Sequence of chain 1.A:
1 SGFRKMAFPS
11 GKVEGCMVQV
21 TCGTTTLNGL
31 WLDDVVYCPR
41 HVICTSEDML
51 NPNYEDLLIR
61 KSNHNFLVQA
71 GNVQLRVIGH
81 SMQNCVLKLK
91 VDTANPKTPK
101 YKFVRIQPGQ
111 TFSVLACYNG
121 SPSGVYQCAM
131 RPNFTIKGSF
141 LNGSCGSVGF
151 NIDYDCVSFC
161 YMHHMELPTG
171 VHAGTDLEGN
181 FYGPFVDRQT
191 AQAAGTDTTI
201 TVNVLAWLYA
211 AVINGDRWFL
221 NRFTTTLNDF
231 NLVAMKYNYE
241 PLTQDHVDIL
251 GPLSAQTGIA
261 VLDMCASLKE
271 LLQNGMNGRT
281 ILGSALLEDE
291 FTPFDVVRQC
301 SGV

A small-molecule ligand and the protein it binds are described below.
Small molecule (SMILES): COc1ccc(/C=C/C(=O)N[C@H](C(=O)N[C@@H](CC(C)C)C(=O)N[C@H](C=O)C[C@@H]2CCCNC2=O)C(C)C)cc1

Binding-site contacts:
Ligand atom C14 contacts residue HIS164 of chain 1.A at 3.4 Å.
Ligand atom C15 contacts residue HIS41 of chain 1.A at 3.7 Å.
Ligand atom C28 contacts residue THR190 of chain 1.A at 3.5 Å.
Ligand atom C06 contacts residue ASN142 of chain 1.A at 3.6 Å.
Ligand atom C04 contacts residue CYS145 of chain 1.A at 3.4 Å (hydrophobic).
Ligand atom C36 contacts residue THR190 of chain 1.A at 3.7 Å.
Ligand atom O01 contacts residue GLY143 of chain 1.A at 3.5 Å (h-bond).
Ligand atom N12 contacts residue CYS145 of chain 1.A at 3.0 Å (h-bond).
Ligand atom C18 contacts residue HIS41 of chain 1.A at 3.6 Å.
Ligand atom C10 contacts residue GLU166 of chain 1.A at 3.5 Å.
Ligand atom O37 contacts residue GLN189 of chain 1.A at 3.2 Å.
Ligand atom N09 contacts residue GLU166 of chain 1.A at 3.0 Å (salt-bridge).
Ligand atom C22 contacts residue GLU166 of chain 1.A at 3.8 Å.
Ligand atom C29 contacts residue THR190 of chain 1.A at 3.2 Å.
Ligand atom N09 contacts residue PHE140 of chain 1.A at 3.1 Å (h-bond).
Ligand atom C26 contacts residue GLU166 of chain 1.A at 3.7 Å.
Ligand atom C13 contacts residue HIS164 of chain 1.A at 3.7 Å.
Ligand atom C30 contacts residue PRO168 of chain 1.A at 3.4 Å (hydrophobic).
Ligand atom O11 contacts residue HIS163 of chain 1.A at 2.7 Å (h-bond).
Ligand atom C31 contacts residue ALA191 of chain 1.A at 3.6 Å (hydrophobic).
Ligand atom C21 contacts residue GLU166 of chain 1.A at 3.7 Å.
Ligand atom O01 contacts residue CYS145 of chain 1.A at 2.8 Å (h-bond).
Ligand atom O01 contacts residue SER144 of chain 1.A at 3.7 Å.
Ligand atom N25 contacts residue GLU166 of chain 1.A at 2.8 Å (salt-bridge).
Ligand atom C31 contacts residue GLN192 of chain 1.A at 3.0 Å.
Ligand atom C07 contacts residue LEU141 of chain 1.A at 3.7 Å (hydrophobic).
Ligand atom C02 contacts residue CYS145 of chain 1.A at 3.1 Å (hydrophobic).
Ligand atom C30 contacts residue THR190 of chain 1.A at 3.4 Å.
Ligand atom C07 contacts residue ASN142 of chain 1.A at 3.1 Å.
Ligand atom C30 contacts residue GLN192 of chain 1.A at 3.0 Å.
Ligand atom C03 contacts residue CYS145 of chain 1.A at 3.2 Å (hydrophobic).
Ligand atom O11 contacts residue GLU166 of chain 1.A at 3.7 Å.
Ligand atom N12 contacts residue HIS164 of chain 1.A at 3.1 Å (h-bond).
Ligand atom O11 contacts residue PHE140 of chain 1.A at 3.4 Å.
Ligand atom C27 contacts residue THR190 of chain 1.A at 3.7 Å.
Ligand atom C31 contacts residue PRO168 of chain 1.A at 3.8 Å (hydrophobic).
Ligand atom C29 contacts residue PRO168 of chain 1.A at 3.6 Å (hydrophobic).
Ligand atom C17 contacts residue ASP187 of chain 1.A at 3.7 Å.
Ligand atom O38 contacts residue GLU166 of chain 1.A at 2.7 Å (salt-bridge).
Ligand atom O38 contacts residue MET165 of chain 1.A at 3.2 Å.

Sequence of chain 2.A:
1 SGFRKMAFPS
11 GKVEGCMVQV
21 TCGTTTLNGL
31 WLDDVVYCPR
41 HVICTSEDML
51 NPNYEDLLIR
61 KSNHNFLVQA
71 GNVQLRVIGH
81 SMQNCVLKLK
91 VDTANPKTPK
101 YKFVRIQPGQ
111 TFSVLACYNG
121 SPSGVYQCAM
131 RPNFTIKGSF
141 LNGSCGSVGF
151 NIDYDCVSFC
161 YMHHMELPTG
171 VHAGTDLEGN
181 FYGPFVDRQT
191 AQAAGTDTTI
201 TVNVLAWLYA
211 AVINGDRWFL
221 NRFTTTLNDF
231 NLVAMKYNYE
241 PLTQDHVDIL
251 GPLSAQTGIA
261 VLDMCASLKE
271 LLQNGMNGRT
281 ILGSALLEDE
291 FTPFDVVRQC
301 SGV